Sequence of chain 34.D:
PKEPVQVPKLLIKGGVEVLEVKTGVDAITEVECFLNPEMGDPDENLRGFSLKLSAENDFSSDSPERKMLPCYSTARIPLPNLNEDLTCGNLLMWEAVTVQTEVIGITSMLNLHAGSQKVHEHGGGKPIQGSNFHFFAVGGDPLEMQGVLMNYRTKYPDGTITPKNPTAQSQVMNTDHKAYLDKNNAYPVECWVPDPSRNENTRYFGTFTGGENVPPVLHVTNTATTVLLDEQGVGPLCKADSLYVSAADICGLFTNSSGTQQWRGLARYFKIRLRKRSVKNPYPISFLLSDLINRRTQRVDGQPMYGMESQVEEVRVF

Binding-site contacts:
Ligand atom C11 contacts residue GLN278 of chain 34.E at 3.5 Å.
Ligand atom O1B contacts residue THR276 of chain 34.E at 3.4 Å (h-bond).
Ligand atom C6 contacts residue ASN272 of chain 34.E at 3.7 Å.
Ligand atom O1B contacts residue SER274 of chain 34.E at 3.3 Å (h-bond).
Ligand atom O1A contacts residue ASN272 of chain 34.E at 3.6 Å.
Ligand atom O7 contacts residue LEU62 of chain 34.E at 3.3 Å.
Ligand atom C1 contacts residue THR276 of chain 34.E at 3.3 Å.
Ligand atom C11 contacts residue ASN272 of chain 34.E at 3.5 Å.
Ligand atom C9 contacts residue LEU67 of chain 34.E at 4.0 Å (hydrophobic).
Ligand atom C7 contacts residue LEU62 of chain 34.E at 3.8 Å (hydrophobic).
Ligand atom C6 contacts residue LYS68 of chain 34.E at 4.0 Å.
Ligand atom O9 contacts residue GLN278 of chain 34.E at 4.0 Å.
Ligand atom O8 contacts residue GLN278 of chain 34.E at 3.5 Å (h-bond).
Ligand atom C10 contacts residue LEU62 of chain 34.E at 3.1 Å (hydrophobic).
Ligand atom N5 contacts residue ASN272 of chain 34.E at 3.2 Å (h-bond).
Ligand atom O9 contacts residue LEU67 of chain 34.E at 3.1 Å.
Ligand atom O8 contacts residue ASN272 of chain 34.E at 3.5 Å (h-bond).
Ligand atom C11 contacts residue PHE270 of chain 34.E at 3.9 Å (hydrophobic).
Ligand atom N5 contacts residue LEU62 of chain 34.E at 3.9 Å.
Ligand atom C10 contacts residue GLN278 of chain 34.E at 4.0 Å.
Ligand atom C1 contacts residue LYS68 of chain 34.E at 3.8 Å.
Ligand atom C11 contacts residue LEU62 of chain 34.E at 3.5 Å (hydrophobic).
Ligand atom N5 contacts residue GLN278 of chain 34.E at 3.7 Å.
Ligand atom C11 contacts residue HIS138 of chain 34.D at 3.5 Å.
Ligand atom O10 contacts residue PHE75 of chain 34.A at 3.9 Å.
Ligand atom C7 contacts residue GLN278 of chain 34.E at 3.9 Å.
Ligand atom O8 contacts residue THR276 of chain 34.E at 4.0 Å.
Ligand atom O1B contacts residue LYS68 of chain 34.E at 3.1 Å.
Ligand atom O8 contacts residue LYS68 of chain 34.E at 3.3 Å.
Ligand atom C8 contacts residue GLN278 of chain 34.E at 3.7 Å.
Ligand atom O1A contacts residue LYS68 of chain 34.E at 3.8 Å.
Ligand atom C10 contacts residue ASN272 of chain 34.E at 3.9 Å.
Ligand atom C9 contacts residue LYS68 of chain 34.E at 3.8 Å.
Ligand atom C11 contacts residue PHE75 of chain 34.A at 3.5 Å (hydrophobic).
Ligand atom O10 contacts residue LEU62 of chain 34.E at 2.8 Å.
Ligand atom O1A contacts residue THR276 of chain 34.E at 2.6 Å (h-bond).
Ligand atom C9 contacts residue GLN278 of chain 34.E at 3.3 Å.
Ligand atom C11 contacts residue PHE65 of chain 34.E at 3.7 Å (hydrophobic).
Ligand atom C11 contacts residue THR276 of chain 34.E at 3.4 Å.
Ligand atom O9 contacts residue LYS68 of chain 34.E at 2.9 Å (salt-bridge).

A protein and the small-molecule ligand that binds it are described below.
Small molecule (SMILES): CC(=O)N[C@H]1[C@H]([C@H](O)[C@H](O)CO)O[C@@](O[C@H](CO)[C@@H](O)[C@@H]2O[C@@H](C(=O)O)C[C@H](O)[C@H]2NC(C)=O)(C(=O)O)C[C@@H]1O

Sequence of chain 34.E:
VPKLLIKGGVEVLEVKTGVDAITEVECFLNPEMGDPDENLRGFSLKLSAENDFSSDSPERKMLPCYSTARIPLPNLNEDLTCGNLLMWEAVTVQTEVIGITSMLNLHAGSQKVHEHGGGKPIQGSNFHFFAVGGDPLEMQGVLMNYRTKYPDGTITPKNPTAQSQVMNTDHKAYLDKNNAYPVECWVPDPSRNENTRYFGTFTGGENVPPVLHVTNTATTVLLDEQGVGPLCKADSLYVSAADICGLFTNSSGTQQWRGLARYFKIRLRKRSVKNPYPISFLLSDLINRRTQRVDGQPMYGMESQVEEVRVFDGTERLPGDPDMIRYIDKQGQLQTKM

Sequence of chain 34.A:
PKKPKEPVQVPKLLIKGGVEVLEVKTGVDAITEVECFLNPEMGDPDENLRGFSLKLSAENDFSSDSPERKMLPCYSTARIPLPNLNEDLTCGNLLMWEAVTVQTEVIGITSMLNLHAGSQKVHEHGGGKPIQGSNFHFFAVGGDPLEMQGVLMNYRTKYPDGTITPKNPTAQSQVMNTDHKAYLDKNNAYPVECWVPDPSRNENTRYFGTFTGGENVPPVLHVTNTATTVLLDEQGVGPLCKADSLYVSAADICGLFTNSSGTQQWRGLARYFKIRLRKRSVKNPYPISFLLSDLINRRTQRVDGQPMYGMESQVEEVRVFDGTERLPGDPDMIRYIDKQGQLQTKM